Binding-site contacts:
Ligand atom C8 contacts residue VAL237 of chain 1.A at 3.9 Å (hydrophobic).
Ligand atom O2G contacts residue GLY44 of chain 1.A at 4.0 Å.
Ligand atom O3' contacts residue LEU41 of chain 1.A at 3.5 Å (h-bond).
Ligand atom C3' contacts residue LEU41 of chain 1.A at 3.3 Å (hydrophobic).
Ligand atom C1' contacts residue VAL237 of chain 1.A at 3.9 Å (hydrophobic).
Ligand atom N1 contacts residue ARG280 of chain 1.A at 3.1 Å.
Ligand atom O2B contacts residue PHE221 of chain 1.A at 3.9 Å.
Ligand atom N9 contacts residue VAL223 of chain 1.A at 3.8 Å.
Ligand atom C4 contacts residue VAL237 of chain 1.A at 3.8 Å (hydrophobic).
Ligand atom PB contacts residue GLY44 of chain 1.A at 3.3 Å.
Ligand atom C5 contacts residue VAL237 of chain 1.A at 3.8 Å (hydrophobic).
Ligand atom N2 contacts residue ARG280 of chain 1.A at 3.0 Å (salt-bridge).
Ligand atom O1B contacts residue LYS42 of chain 1.A at 3.3 Å (salt-bridge).
Ligand atom C3B contacts residue MET45 of chain 1.A at 4.0 Å (hydrophobic).
Ligand atom O5' contacts residue ARG43 of chain 1.A at 3.6 Å (salt-bridge).
Ligand atom C3B contacts residue GLY44 of chain 1.A at 2.8 Å.
Ligand atom N7 contacts residue VAL237 of chain 1.A at 3.8 Å.
Ligand atom O1A contacts residue VAL223 of chain 1.A at 3.4 Å (h-bond).
Ligand atom O3' contacts residue LYS42 of chain 1.A at 3.2 Å.
Ligand atom O6 contacts residue SER278 of chain 1.A at 3.7 Å.
Ligand atom O1B contacts residue GLY44 of chain 1.A at 2.6 Å (h-bond).
Ligand atom O6 contacts residue ARG280 of chain 1.A at 3.6 Å.
Ligand atom O2A contacts residue ARG43 of chain 1.A at 2.8 Å (salt-bridge).
Ligand atom O1B contacts residue MET45 of chain 1.A at 3.8 Å.
Ligand atom C8 contacts residue VAL223 of chain 1.A at 3.4 Å (hydrophobic).
Ligand atom N2 contacts residue ALA296 of chain 1.A at 3.0 Å.
Ligand atom C5' contacts residue ARG43 of chain 1.A at 3.9 Å.
Ligand atom PG contacts residue GLY44 of chain 1.A at 4.0 Å.
Ligand atom O4' contacts residue VAL223 of chain 1.A at 3.1 Å.
Ligand atom O3G contacts residue LYS225 of chain 1.A at 3.0 Å (salt-bridge).
Ligand atom C2 contacts residue ARG280 of chain 1.A at 3.3 Å.
Ligand atom C3B contacts residue ARG43 of chain 1.A at 4.0 Å.
Ligand atom O1G contacts residue MET45 of chain 1.A at 3.7 Å.
Ligand atom N1 contacts residue ALA296 of chain 1.A at 3.8 Å.
Ligand atom O2' contacts residue PHE221 of chain 1.A at 4.0 Å.
Ligand atom N9 contacts residue VAL237 of chain 1.A at 3.9 Å.
Ligand atom N3 contacts residue ALA296 of chain 1.A at 3.4 Å.
Ligand atom C1' contacts residue VAL223 of chain 1.A at 3.7 Å (hydrophobic).
Ligand atom C2 contacts residue ALA296 of chain 1.A at 3.4 Å (hydrophobic).
Ligand atom C6 contacts residue ARG280 of chain 1.A at 3.5 Å.

Sequence of chain 1.A:
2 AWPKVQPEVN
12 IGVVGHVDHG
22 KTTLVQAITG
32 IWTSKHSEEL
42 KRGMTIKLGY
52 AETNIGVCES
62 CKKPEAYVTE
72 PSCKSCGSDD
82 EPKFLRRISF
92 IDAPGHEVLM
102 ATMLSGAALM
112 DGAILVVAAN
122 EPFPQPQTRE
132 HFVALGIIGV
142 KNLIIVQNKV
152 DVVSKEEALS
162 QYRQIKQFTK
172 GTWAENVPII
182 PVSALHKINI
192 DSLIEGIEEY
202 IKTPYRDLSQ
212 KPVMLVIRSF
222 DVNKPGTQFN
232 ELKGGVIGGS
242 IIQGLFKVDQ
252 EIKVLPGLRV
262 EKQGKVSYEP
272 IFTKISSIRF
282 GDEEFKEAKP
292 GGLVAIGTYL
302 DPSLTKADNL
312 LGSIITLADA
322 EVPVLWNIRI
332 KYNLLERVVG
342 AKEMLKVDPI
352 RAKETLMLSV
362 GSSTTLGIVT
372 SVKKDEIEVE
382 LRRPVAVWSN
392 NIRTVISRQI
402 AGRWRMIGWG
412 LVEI

A protein and the small-molecule ligand that binds it are described below.
Small molecule (SMILES): Nc1nc2c(ncn2[C@@H]2O[C@H](CO[P](=O)(O)O[P](=O)(O)CP(=O)(O)O)[C@@H](O)[C@H]2O)c(=O)[nH]1